The small molecule below binds the protein below.
Small molecule (SMILES): CC(=O)N[C@@H]1[C@@H](O)[C@H](O)[C@@H](CO)O[C@H]1O

Sequence of chain 1.B:
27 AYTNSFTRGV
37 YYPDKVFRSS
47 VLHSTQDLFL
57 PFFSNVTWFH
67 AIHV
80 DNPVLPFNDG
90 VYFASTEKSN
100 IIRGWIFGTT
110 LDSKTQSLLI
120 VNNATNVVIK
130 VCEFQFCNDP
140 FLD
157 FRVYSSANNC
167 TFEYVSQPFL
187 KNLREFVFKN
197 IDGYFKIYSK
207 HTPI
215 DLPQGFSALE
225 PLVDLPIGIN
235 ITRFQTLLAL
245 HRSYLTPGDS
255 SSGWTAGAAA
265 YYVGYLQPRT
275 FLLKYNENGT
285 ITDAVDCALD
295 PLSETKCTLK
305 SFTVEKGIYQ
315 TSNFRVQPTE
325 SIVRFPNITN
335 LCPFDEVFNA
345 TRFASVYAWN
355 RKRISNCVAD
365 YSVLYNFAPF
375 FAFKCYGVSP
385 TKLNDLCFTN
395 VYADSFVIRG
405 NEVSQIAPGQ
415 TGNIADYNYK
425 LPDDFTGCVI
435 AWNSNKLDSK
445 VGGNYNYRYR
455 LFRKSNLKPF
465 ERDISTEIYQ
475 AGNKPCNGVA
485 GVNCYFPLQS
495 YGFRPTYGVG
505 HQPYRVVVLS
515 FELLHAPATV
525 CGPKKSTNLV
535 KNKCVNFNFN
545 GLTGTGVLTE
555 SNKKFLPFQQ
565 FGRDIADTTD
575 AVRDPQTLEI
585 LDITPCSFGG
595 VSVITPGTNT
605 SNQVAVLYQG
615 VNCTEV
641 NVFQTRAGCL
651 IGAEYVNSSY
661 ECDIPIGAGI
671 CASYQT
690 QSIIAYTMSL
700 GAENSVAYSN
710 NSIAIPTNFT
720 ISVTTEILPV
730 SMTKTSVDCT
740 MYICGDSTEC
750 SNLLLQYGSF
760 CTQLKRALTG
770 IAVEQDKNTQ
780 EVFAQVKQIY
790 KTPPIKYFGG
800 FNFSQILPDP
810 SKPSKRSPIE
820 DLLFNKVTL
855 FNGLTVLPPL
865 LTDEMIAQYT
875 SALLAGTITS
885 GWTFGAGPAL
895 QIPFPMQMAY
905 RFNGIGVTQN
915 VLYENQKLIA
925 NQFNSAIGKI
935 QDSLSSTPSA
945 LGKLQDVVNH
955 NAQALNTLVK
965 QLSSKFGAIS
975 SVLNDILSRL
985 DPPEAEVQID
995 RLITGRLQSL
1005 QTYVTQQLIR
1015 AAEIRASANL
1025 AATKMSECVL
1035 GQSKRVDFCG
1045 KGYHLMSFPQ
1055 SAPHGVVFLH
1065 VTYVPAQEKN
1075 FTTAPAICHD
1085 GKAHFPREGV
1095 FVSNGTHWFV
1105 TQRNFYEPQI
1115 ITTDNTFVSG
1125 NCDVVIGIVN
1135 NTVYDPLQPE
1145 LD

Binding-site contacts:
Ligand atom C7 contacts residue ASN1098 of chain 1.B at 3.3 Å.
Ligand atom O5 contacts residue HIS1101 of chain 1.B at 4.4 Å.
Ligand atom C8 contacts residue THR1100 of chain 1.B at 3.7 Å.
Ligand atom C1 contacts residue THR1100 of chain 1.B at 4.5 Å.
Ligand atom O5 contacts residue ASN1098 of chain 1.B at 4.0 Å.
Ligand atom N2 contacts residue THR1100 of chain 1.B at 3.6 Å.
Ligand atom C5 contacts residue HIS1101 of chain 1.B at 4.5 Å.
Ligand atom C2 contacts residue ASN1098 of chain 1.B at 3.8 Å.
Ligand atom N2 contacts residue ASN1098 of chain 1.B at 3.8 Å.
Ligand atom C8 contacts residue ASN1098 of chain 1.B at 3.8 Å.
Ligand atom C1 contacts residue HIS1101 of chain 1.B at 3.8 Å.
Ligand atom C7 contacts residue THR1100 of chain 1.B at 4.0 Å.
Ligand atom O7 contacts residue ASN1098 of chain 1.B at 2.7 Å (h-bond).
Ligand atom O5 contacts residue PHE1103 of chain 1.B at 4.4 Å.
Ligand atom C1 contacts residue ASN1098 of chain 1.B at 3.1 Å.